This small molecule binds to this protein.
Small molecule (SMILES): Cc1cn([C@H]2C[C@H](O[P](=O)(O)OC[C@H]3O[C@@H](n4cc(C)c(=O)[nH]c4=O)C[C@@H]3O)[C@@H](CO[P](=O)(O)O[C@H]3C[C@H](n4cc(C)c(=O)[nH]c4=O)O[C@@H]3CO[P](=O)(O)O[C@H]3C[C@H](n4cc(C)c(=O)[nH]c4=O)O[C@@H]3COP(=O)=O)O2)c(=O)[nH]c1=O

Binding-site contacts:
Ligand atom O2 contacts residue HIS60 of chain 1.C at 2.7 Å (h-bond).
Ligand atom O5' contacts residue LYS63 of chain 1.C at 3.7 Å.
Ligand atom C4 contacts residue TYR43 of chain 1.C at 3.4 Å (hydrophobic).
Ligand atom P contacts residue TYR22 of chain 1.C at 3.6 Å.
Ligand atom OP1 contacts residue TYR22 of chain 1.C at 3.6 Å.
Ligand atom C2' contacts residue ASP44 of chain 1.C at 3.6 Å.
Ligand atom C2' contacts residue ASN41 of chain 1.C at 3.8 Å.
Ligand atom O4' contacts residue GLY19 of chain 1.C at 3.1 Å.
Ligand atom C2 contacts residue TYR23 of chain 1.C at 3.6 Å (hydrophobic).
Ligand atom C2 contacts residue ASN41 of chain 1.C at 3.8 Å.
Ligand atom C4 contacts residue TYR22 of chain 1.C at 3.6 Å (hydrophobic).
Ligand atom C2 contacts residue TYR43 of chain 1.C at 3.8 Å (hydrophobic).
Ligand atom C5' contacts residue LEU61 of chain 1.C at 3.5 Å (hydrophobic).
Ligand atom OP2 contacts residue LYS63 of chain 1.C at 3.0 Å (salt-bridge).
Ligand atom OP2 contacts residue TYR22 of chain 1.C at 2.7 Å (h-bond).
Ligand atom O2 contacts residue TYR23 of chain 1.C at 3.5 Å (h-bond).
Ligand atom C7 contacts residue TYR22 of chain 1.C at 3.6 Å (hydrophobic).
Ligand atom C4 contacts residue TYR23 of chain 1.C at 3.7 Å (hydrophobic).
Ligand atom O2 contacts residue ASN41 of chain 1.C at 3.0 Å (h-bond).
Ligand atom N3 contacts residue TYR43 of chain 1.C at 3.3 Å.
Ligand atom OP1 contacts residue LYS63 of chain 1.C at 2.9 Å (salt-bridge).
Ligand atom C6 contacts residue TYR43 of chain 1.C at 3.8 Å (hydrophobic).
Ligand atom C5 contacts residue TYR43 of chain 1.C at 3.7 Å (hydrophobic).
Ligand atom C2 contacts residue HIS60 of chain 1.C at 3.7 Å.
Ligand atom C6 contacts residue TYR22 of chain 1.C at 3.6 Å (hydrophobic).
Ligand atom C1' contacts residue HIS60 of chain 1.C at 3.8 Å.
Ligand atom O4 contacts residue TYR22 of chain 1.C at 3.7 Å.
Ligand atom C3' contacts residue ASP44 of chain 1.C at 3.7 Å.
Ligand atom O4 contacts residue TYR43 of chain 1.C at 3.3 Å.
Ligand atom C5 contacts residue TYR22 of chain 1.C at 3.5 Å (hydrophobic).
Ligand atom O3' contacts residue ALA47 of chain 1.C at 3.7 Å.
Ligand atom O2 contacts residue GLY19 of chain 1.C at 3.8 Å.
Ligand atom OP1 contacts residue LYS62 of chain 1.C at 3.6 Å.
Ligand atom N3 contacts residue TYR22 of chain 1.C at 3.9 Å.
Ligand atom O4 contacts residue TYR23 of chain 1.C at 3.7 Å.
Ligand atom O3' contacts residue ASP44 of chain 1.C at 2.8 Å (salt-bridge).
Ligand atom O4' contacts residue HIS60 of chain 1.C at 3.6 Å.
Ligand atom O3' contacts residue VAL18 of chain 1.C at 3.4 Å.
Ligand atom C4' contacts residue HIS60 of chain 1.C at 3.7 Å.
Ligand atom N3 contacts residue TYR23 of chain 1.C at 2.8 Å (h-bond).

Sequence of chain 1.C:
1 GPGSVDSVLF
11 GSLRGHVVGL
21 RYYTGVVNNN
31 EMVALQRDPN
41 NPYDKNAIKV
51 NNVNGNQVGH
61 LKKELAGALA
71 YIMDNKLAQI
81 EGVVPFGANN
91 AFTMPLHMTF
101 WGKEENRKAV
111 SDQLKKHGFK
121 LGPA